Sequence of chain 1.C:
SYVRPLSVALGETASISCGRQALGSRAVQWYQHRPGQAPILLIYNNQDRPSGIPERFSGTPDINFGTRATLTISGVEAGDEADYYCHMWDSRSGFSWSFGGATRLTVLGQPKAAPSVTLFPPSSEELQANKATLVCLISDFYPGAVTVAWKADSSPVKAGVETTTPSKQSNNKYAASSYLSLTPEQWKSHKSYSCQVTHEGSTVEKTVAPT

Binding-site contacts:
Ligand atom O6 contacts residue MAN1 of chain 1.X at 3.4 Å (h-bond).
Ligand atom O5 contacts residue ASN300 of chain 1.A at 2.1 Å (h-bond).
Ligand atom O7 contacts residue MET107 of chain 1.D at 3.0 Å.
Ligand atom O4 contacts residue ILE67 of chain 1.C at 2.6 Å (h-bond).
Ligand atom C3 contacts residue GLN51 of chain 1.C at 2.3 Å.
Ligand atom O4 contacts residue MET107 of chain 1.D at 3.3 Å.
Ligand atom O6 contacts residue SER29 of chain 1.C at 3.0 Å (h-bond).
Ligand atom O6 contacts residue ARG103 of chain 1.D at 2.7 Å (salt-bridge).
Ligand atom C4 contacts residue GLN51 of chain 1.C at 2.9 Å.
Ligand atom C2 contacts residue MAN1 of chain 1.X at 3.2 Å.
Ligand atom O7 contacts residue VAL108 of chain 1.D at 3.3 Å (h-bond).
Ligand atom C2 contacts residue ASN300 of chain 1.A at 2.6 Å.
Ligand atom C4 contacts residue GLY106 of chain 1.D at 3.6 Å.
Ligand atom N2 contacts residue ASN300 of chain 1.A at 3.1 Å (h-bond).
Ligand atom C5 contacts residue ARG103 of chain 1.D at 3.4 Å.
Ligand atom C8 contacts residue HIS298 of chain 1.A at 3.3 Å.
Ligand atom O4 contacts residue ARG103 of chain 1.D at 2.4 Å (salt-bridge).
Ligand atom C3 contacts residue MAN1 of chain 1.X at 2.4 Å.
Ligand atom C3 contacts residue ARG103 of chain 1.D at 3.5 Å.
Ligand atom O5 contacts residue ARG103 of chain 1.D at 3.2 Å (salt-bridge).
Ligand atom O3 contacts residue MAN1 of chain 1.X at 1.6 Å.
Ligand atom O7 contacts residue ARG411 of chain 1.A at 3.6 Å (salt-bridge).
Ligand atom C3 contacts residue MET107 of chain 1.D at 3.5 Å (hydrophobic).
Ligand atom C3 contacts residue ASP66 of chain 1.C at 3.4 Å.
Ligand atom C7 contacts residue ASN300 of chain 1.A at 3.0 Å.
Ligand atom C3 contacts residue GLY106 of chain 1.D at 3.6 Å.
Ligand atom O2 contacts residue GLN51 of chain 1.C at 2.0 Å (h-bond).
Ligand atom C4 contacts residue ARG103 of chain 1.D at 3.2 Å.
Ligand atom C4 contacts residue MAN1 of chain 1.X at 3.2 Å.
Ligand atom C8 contacts residue ASN300 of chain 1.A at 2.7 Å.
Ligand atom C2 contacts residue GLN51 of chain 1.C at 2.5 Å.
Ligand atom C5 contacts residue ASN300 of chain 1.A at 3.5 Å.
Ligand atom N2 contacts residue HIS298 of chain 1.A at 3.2 Å (h-bond).
Ligand atom C3 contacts residue ILE104 of chain 1.D at 3.5 Å (hydrophobic).
Ligand atom C1 contacts residue ASN300 of chain 1.A at 1.4 Å.
Ligand atom O3 contacts residue GLY106 of chain 1.D at 3.0 Å (h-bond).
Ligand atom O3 contacts residue GLN51 of chain 1.C at 1.4 Å (h-bond).
Ligand atom O4 contacts residue ASN49 of chain 1.C at 3.2 Å (h-bond).
Ligand atom O4 contacts residue MAN1 of chain 1.X at 3.0 Å.
Ligand atom C1 contacts residue GLN51 of chain 1.C at 3.0 Å.

A small-molecule ligand and the protein it binds are described below.
Small molecule (SMILES): CC(=O)N[C@H]1[C@H](O[C@H]2[C@H](O)[C@@H](NC(C)=O)CO[C@@H]2CO)O[C@H](CO)[C@@H](O[C@@H]2O[C@H](CO[C@H]3O[C@H](CO[C@H]4O[C@H](CO)[C@@H](O)[C@H](O)[C@@H]4O[C@H]4O[C@H](CO)[C@@H](O)[C@H](O)[C@@H]4O)[C@@H](O)[C@H](O)[C@@H]3O)[C@@H](O)[C@H](O[C@H]3O[C@H](CO)[C@@H](O)[C@H](O)[C@@H]3O[C@H]3O[C@H](CO)[C@@H](O)[C@H](O)[C@@H]3O[C@H]3O[C@H](CO)[C@@H](O)[C@H](O)[C@@H]3O)[C@@H]2O)[C@@H]1O

Sequence of chain 1.A:
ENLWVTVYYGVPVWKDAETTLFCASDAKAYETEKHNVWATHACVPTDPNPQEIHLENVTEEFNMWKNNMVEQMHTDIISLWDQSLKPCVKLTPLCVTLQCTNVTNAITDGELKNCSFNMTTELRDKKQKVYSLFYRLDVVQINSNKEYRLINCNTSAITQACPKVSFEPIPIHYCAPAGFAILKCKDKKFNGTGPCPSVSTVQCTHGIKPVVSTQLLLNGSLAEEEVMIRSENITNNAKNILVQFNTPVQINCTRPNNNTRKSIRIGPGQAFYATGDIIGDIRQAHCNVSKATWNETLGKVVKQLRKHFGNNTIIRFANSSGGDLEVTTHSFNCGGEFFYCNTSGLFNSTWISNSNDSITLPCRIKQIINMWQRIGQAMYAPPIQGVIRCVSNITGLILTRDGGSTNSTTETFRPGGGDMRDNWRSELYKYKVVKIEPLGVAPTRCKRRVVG

Sequence of chain 1.D:
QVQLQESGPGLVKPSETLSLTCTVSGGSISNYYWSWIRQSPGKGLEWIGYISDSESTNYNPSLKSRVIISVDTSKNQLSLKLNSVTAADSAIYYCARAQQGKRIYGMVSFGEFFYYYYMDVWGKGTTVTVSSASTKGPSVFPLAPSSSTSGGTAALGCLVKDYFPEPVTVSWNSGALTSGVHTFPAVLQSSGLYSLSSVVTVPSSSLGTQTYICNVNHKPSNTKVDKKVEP